Binding-site contacts:
Ligand atom N contacts residue GLU277 of chain 1.A at 3.7 Å.
Ligand atom O contacts residue TRP270 of chain 1.A at 3.6 Å.
Ligand atom O contacts residue ARG198 of chain 1.A at 3.0 Å (salt-bridge).
Ligand atom CA contacts residue TRP270 of chain 1.A at 4.0 Å (hydrophobic).
Ligand atom N contacts residue TRP270 of chain 1.A at 3.8 Å.
Ligand atom C contacts residue ARG198 of chain 1.A at 3.5 Å.
Ligand atom CA contacts residue VAL465 of chain 1.A at 3.5 Å (hydrophobic).
Ligand atom CA contacts residue GLY408 of chain 1.A at 3.7 Å.
Ligand atom CB contacts residue VAL465 of chain 1.A at 4.0 Å (hydrophobic).
Ligand atom CB contacts residue CYS468 of chain 1.A at 4.2 Å (hydrophobic).
Ligand atom C contacts residue GLU277 of chain 1.A at 4.2 Å.
Ligand atom O contacts residue GLY407 of chain 1.A at 3.4 Å.
Ligand atom C contacts residue GLY408 of chain 1.A at 4.0 Å.
Ligand atom CB contacts residue VAL467 of chain 1.A at 3.3 Å (hydrophobic).
Ligand atom CB contacts residue ZN1 of chain 1.G at 3.9 Å.
Ligand atom CB contacts residue VAL410 of chain 1.A at 3.5 Å (hydrophobic).
Ligand atom CA contacts residue VAL467 of chain 1.A at 3.4 Å (hydrophobic).
Ligand atom C contacts residue VAL467 of chain 1.A at 3.8 Å (hydrophobic).
Ligand atom CB contacts residue GLU277 of chain 1.A at 3.1 Å.
Ligand atom N contacts residue GLY469 of chain 1.A at 3.4 Å (h-bond).
Ligand atom O contacts residue GLY469 of chain 1.A at 3.3 Å (h-bond).
Ligand atom CB contacts residue TRP270 of chain 1.A at 3.9 Å (hydrophobic).
Ligand atom N contacts residue GLY408 of chain 1.A at 3.5 Å (h-bond).
Ligand atom CA contacts residue GLY407 of chain 1.A at 4.2 Å.
Ligand atom OXT contacts residue VAL465 of chain 1.A at 3.1 Å (h-bond).
Ligand atom CB contacts residue GLY408 of chain 1.A at 4.1 Å.
Ligand atom O contacts residue VAL465 of chain 1.A at 4.1 Å.
Ligand atom O contacts residue GLY408 of chain 1.A at 3.3 Å (h-bond).
Ligand atom OXT contacts residue ARG198 of chain 1.A at 3.3 Å (salt-bridge).
Ligand atom OXT contacts residue VAL467 of chain 1.A at 3.6 Å.
Ligand atom O contacts residue VAL410 of chain 1.A at 3.2 Å (h-bond).
Ligand atom O contacts residue GLY466 of chain 1.A at 4.0 Å.
Ligand atom CA contacts residue GLU277 of chain 1.A at 4.2 Å.
Ligand atom C contacts residue TRP270 of chain 1.A at 3.8 Å (hydrophobic).
Ligand atom C contacts residue GLY469 of chain 1.A at 4.0 Å.
Ligand atom C contacts residue VAL465 of chain 1.A at 3.4 Å (hydrophobic).
Ligand atom N contacts residue VAL467 of chain 1.A at 3.1 Å (h-bond).
Ligand atom CA contacts residue GLY469 of chain 1.A at 3.6 Å.
Ligand atom O contacts residue GLN409 of chain 1.A at 3.5 Å.
Ligand atom O contacts residue VAL467 of chain 1.A at 3.0 Å (h-bond).

Sequence of chain 1.A:
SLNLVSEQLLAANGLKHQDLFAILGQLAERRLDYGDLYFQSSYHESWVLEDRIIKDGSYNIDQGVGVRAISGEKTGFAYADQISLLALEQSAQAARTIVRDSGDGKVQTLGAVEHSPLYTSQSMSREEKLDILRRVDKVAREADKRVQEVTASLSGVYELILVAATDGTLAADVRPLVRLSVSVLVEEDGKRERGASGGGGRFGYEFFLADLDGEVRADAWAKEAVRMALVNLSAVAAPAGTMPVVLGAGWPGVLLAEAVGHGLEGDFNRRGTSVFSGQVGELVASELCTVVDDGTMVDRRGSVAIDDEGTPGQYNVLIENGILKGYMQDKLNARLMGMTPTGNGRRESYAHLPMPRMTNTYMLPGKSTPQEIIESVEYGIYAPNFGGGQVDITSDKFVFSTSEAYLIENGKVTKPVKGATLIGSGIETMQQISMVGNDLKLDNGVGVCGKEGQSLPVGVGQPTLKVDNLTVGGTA

This small molecule binds to this protein.
Small molecule (SMILES): C[C@H](N)C(=O)N[C@@H](C)C(=O)N[C@@H](C)C(=O)N[C@@H](C)C(=O)N[C@@H](C)C(=O)O